Binding-site contacts:
Ligand atom O2' contacts residue ASP139 of chain 2.A at 3.4 Å (salt-bridge).
Ligand atom C4' contacts residue LEU214 of chain 2.A at 3.5 Å (hydrophobic).
Ligand atom O3B contacts residue MET274 of chain 2.A at 3.4 Å (h-bond).
Ligand atom O2A contacts residue TYR234 of chain 2.A at 2.8 Å (h-bond).
Ligand atom O3' contacts residue LYS119 of chain 2.A at 3.2 Å (salt-bridge).
Ligand atom O6' contacts residue GLU237 of chain 2.A at 2.8 Å (salt-bridge).
Ligand atom O3C contacts residue PRO55 of chain 2.A at 2.9 Å (h-bond).
Ligand atom O6' contacts residue LEU214 of chain 2.A at 3.3 Å (h-bond).
Ligand atom O5' contacts residue MET274 of chain 2.A at 3.3 Å.
Ligand atom O4 contacts residue LYS119 of chain 2.A at 3.3 Å (salt-bridge).
Ligand atom O2' contacts residue MN1 of chain 2.B at 3.2 Å.
Ligand atom O1A contacts residue ASP141 of chain 2.A at 2.9 Å (salt-bridge).
Ligand atom O5' contacts residue LEU214 of chain 2.A at 3.2 Å (h-bond).
Ligand atom O4' contacts residue LYS119 of chain 2.A at 3.2 Å (salt-bridge).
Ligand atom C4C contacts residue ASP139 of chain 2.A at 3.3 Å.
Ligand atom O4C contacts residue LYS119 of chain 2.A at 3.5 Å.
Ligand atom C5C contacts residue ASP139 of chain 2.A at 3.5 Å.
Ligand atom O2C contacts residue LEU57 of chain 2.A at 2.8 Å (h-bond).
Ligand atom O3A contacts residue MN1 of chain 2.B at 3.5 Å.
Ligand atom O2C contacts residue GLU59 of chain 2.A at 2.7 Å (salt-bridge).
Ligand atom O3' contacts residue GLY216 of chain 2.A at 3.2 Å.
Ligand atom O2B contacts residue MN1 of chain 2.B at 2.7 Å.
Ligand atom C6' contacts residue TYR234 of chain 2.A at 3.4 Å (hydrophobic).
Ligand atom O3C contacts residue SER140 of chain 2.A at 3.0 Å (h-bond).
Ligand atom O6' contacts residue TYR234 of chain 2.A at 3.6 Å (h-bond).
Ligand atom O2C contacts residue PRO55 of chain 2.A at 3.6 Å (h-bond).
Ligand atom O2 contacts residue ALA56 of chain 2.A at 3.5 Å (h-bond).
Ligand atom PA contacts residue MN1 of chain 2.B at 3.4 Å.
Ligand atom O2 contacts residue SER86 of chain 2.A at 3.0 Å (h-bond).
Ligand atom O3' contacts residue ASP139 of chain 2.A at 2.5 Å (salt-bridge).
Ligand atom O2B contacts residue HIS263 of chain 2.A at 2.8 Å.
Ligand atom C4 contacts residue LYS119 of chain 2.A at 3.5 Å.
Ligand atom O2 contacts residue PRO55 of chain 2.A at 3.5 Å.
Ligand atom O4 contacts residue GLY118 of chain 2.A at 3.3 Å.
Ligand atom O4' contacts residue GLU237 of chain 2.A at 2.7 Å (salt-bridge).
Ligand atom C4' contacts residue GLU237 of chain 2.A at 3.4 Å.
Ligand atom C2 contacts residue SER86 of chain 2.A at 3.5 Å.
Ligand atom O2C contacts residue ALA56 of chain 2.A at 3.3 Å.
Ligand atom N3 contacts residue SER86 of chain 2.A at 3.1 Å (h-bond).
Ligand atom O1A contacts residue MN1 of chain 2.B at 2.3 Å.

Sequence of chain 2.A:
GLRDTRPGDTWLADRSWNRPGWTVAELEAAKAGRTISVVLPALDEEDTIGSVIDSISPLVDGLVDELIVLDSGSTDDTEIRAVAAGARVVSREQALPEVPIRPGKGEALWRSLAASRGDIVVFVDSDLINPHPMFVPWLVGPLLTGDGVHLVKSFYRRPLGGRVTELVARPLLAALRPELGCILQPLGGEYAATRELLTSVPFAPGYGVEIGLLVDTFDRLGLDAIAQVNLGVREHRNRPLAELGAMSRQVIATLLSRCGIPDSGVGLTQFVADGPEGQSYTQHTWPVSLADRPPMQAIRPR

A protein and the small-molecule ligand that binds it are described below.
Small molecule (SMILES): O=c1ccn([C@@H]2O[C@H](CO[P](=O)(O)O[P](=O)(O)O[C@H]3O[C@H](CO)[C@@H](O)[C@H](O)[C@H]3O)[C@@H](O)[C@H]2O)c(=O)[nH]1